Binding-site contacts:
Ligand atom C5 contacts residue ASN82 of chain 1.J at 3.6 Å.
Ligand atom C2 contacts residue ASN82 of chain 1.J at 2.5 Å.
Ligand atom O7 contacts residue ASN79 of chain 1.J at 4.2 Å.
Ligand atom O7 contacts residue HIS75 of chain 1.J at 4.2 Å.
Ligand atom C3 contacts residue ASN82 of chain 1.J at 3.8 Å.
Ligand atom O7 contacts residue ASN82 of chain 1.J at 4.2 Å.
Ligand atom N2 contacts residue ASN82 of chain 1.J at 3.1 Å (h-bond).
Ligand atom C8 contacts residue GLY78 of chain 1.J at 4.3 Å.
Ligand atom C8 contacts residue HIS75 of chain 1.J at 3.8 Å.
Ligand atom C7 contacts residue ASN82 of chain 1.J at 3.9 Å.
Ligand atom O5 contacts residue ASN82 of chain 1.J at 2.3 Å (h-bond).
Ligand atom C8 contacts residue ASN79 of chain 1.J at 4.3 Å.
Ligand atom C1 contacts residue ASN82 of chain 1.J at 1.4 Å.
Ligand atom C4 contacts residue ASN82 of chain 1.J at 4.2 Å.

This protein binds this small molecule.
Small molecule (SMILES): CC(=O)N[C@@H]1[C@@H](O)[C@H](O)[C@@H](CO)O[C@H]1O

Sequence of chain 1.J:
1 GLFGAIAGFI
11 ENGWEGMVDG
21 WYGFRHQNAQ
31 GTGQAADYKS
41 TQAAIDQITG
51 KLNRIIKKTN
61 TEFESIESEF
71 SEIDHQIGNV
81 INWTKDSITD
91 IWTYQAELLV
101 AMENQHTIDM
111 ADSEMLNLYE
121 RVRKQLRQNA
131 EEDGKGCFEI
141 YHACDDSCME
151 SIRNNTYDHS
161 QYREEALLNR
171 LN